Binding-site contacts:
Ligand atom O5' contacts residue ASN491 of chain 45.A at 3.5 Å (h-bond).
Ligand atom P contacts residue TYR271 of chain 45.A at 4.5 Å.
Ligand atom P contacts residue ASP273 of chain 45.A at 2.8 Å.
Ligand atom OP1 contacts residue PHE272 of chain 45.A at 3.3 Å.
Ligand atom OP1 contacts residue ASP273 of chain 45.A at 3.3 Å.
Ligand atom OP2 contacts residue ASP273 of chain 45.A at 2.4 Å.
Ligand atom P contacts residue PHE272 of chain 45.A at 4.3 Å.
Ligand atom O5' contacts residue ASP273 of chain 45.A at 4.1 Å.
Ligand atom C5' contacts residue ASN491 of chain 45.A at 4.0 Å.
Ligand atom OP1 contacts residue TYR271 of chain 45.A at 3.1 Å (h-bond).
Ligand atom OP1 contacts residue ASN491 of chain 45.A at 3.6 Å.
Ligand atom P contacts residue ASN491 of chain 45.A at 3.0 Å.
Ligand atom OP2 contacts residue ASN491 of chain 45.A at 1.7 Å (h-bond).
Ligand atom C5' contacts residue ASP273 of chain 45.A at 3.8 Å.

Sequence of chain 45.A:
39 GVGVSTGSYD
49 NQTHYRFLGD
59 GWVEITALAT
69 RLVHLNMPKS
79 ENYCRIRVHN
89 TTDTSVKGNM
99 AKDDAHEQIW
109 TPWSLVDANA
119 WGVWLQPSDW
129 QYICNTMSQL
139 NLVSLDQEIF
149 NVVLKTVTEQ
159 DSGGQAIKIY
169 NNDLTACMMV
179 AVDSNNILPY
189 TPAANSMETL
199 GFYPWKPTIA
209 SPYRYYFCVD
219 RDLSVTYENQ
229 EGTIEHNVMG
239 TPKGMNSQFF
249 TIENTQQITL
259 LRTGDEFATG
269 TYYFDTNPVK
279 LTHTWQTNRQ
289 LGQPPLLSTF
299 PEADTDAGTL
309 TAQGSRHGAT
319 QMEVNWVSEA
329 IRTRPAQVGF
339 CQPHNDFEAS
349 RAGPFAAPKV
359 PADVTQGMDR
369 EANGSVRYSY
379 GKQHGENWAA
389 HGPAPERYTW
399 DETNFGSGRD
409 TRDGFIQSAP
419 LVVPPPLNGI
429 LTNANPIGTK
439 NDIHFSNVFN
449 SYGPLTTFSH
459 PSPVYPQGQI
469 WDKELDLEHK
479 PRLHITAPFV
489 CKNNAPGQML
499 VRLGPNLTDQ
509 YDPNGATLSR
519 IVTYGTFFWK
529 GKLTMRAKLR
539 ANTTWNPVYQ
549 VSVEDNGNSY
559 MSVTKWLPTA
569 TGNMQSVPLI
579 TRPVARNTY

The protein below binds the small molecule below.
Small molecule (SMILES): Nc1ncnc2c1ncn2[C@H]1C[C@H](O)[C@@H](COP(=O)(O)O)O1